Sequence of chain 1.A:
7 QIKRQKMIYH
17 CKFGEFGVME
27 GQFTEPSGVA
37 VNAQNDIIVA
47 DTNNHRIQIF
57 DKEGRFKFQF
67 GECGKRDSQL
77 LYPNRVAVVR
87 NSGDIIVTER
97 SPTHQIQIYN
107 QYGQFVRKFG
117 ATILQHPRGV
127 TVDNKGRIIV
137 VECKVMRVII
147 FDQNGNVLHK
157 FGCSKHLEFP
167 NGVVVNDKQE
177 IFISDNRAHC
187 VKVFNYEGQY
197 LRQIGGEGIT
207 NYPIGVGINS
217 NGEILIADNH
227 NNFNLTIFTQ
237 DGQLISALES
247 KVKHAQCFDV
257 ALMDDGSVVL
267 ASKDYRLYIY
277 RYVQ

Binding-site contacts:
Ligand atom O6 contacts residue MET142 of chain 1.A at 3.4 Å.
Ligand atom O6 contacts residue LYS140 of chain 1.A at 2.8 Å (salt-bridge).
Ligand atom O2' contacts residue ASN182 of chain 1.A at 2.8 Å (h-bond).
Ligand atom O4 contacts residue ASN49 of chain 1.A at 3.2 Å (h-bond).
Ligand atom C1' contacts residue SER97 of chain 1.A at 3.2 Å.
Ligand atom O4 contacts residue CYS253 of chain 1.A at 2.8 Å (h-bond).
Ligand atom OP2 contacts residue ARG124 of chain 1.A at 2.8 Å (salt-bridge).
Ligand atom N1 contacts residue PHE165 of chain 1.A at 3.4 Å.
Ligand atom O6 contacts residue CYS139 of chain 1.A at 3.3 Å.
Ligand atom C5 contacts residue TYR78 of chain 1.A at 3.2 Å (hydrophobic).
Ligand atom C6 contacts residue PHE165 of chain 1.A at 3.2 Å (hydrophobic).
Ligand atom N3 contacts residue ASN225 of chain 1.A at 3.1 Å (h-bond).
Ligand atom N1 contacts residue HIS250 of chain 1.A at 2.9 Å (h-bond).
Ligand atom O2 contacts residue HIS226 of chain 1.A at 3.1 Å.
Ligand atom N3 contacts residue GLU31 of chain 1.A at 3.1 Å (salt-bridge).
Ligand atom C2 contacts residue HIS250 of chain 1.A at 3.4 Å.
Ligand atom O3' contacts residue ARG183 of chain 1.A at 3.2 Å (salt-bridge).
Ligand atom O2 contacts residue TYR78 of chain 1.A at 3.2 Å.
Ligand atom O2' contacts residue TYR208 of chain 1.A at 3.4 Å.
Ligand atom OP1 contacts residue ARG124 of chain 1.A at 3.0 Å (salt-bridge).
Ligand atom N3 contacts residue ASN49 of chain 1.A at 2.8 Å (h-bond).
Ligand atom N1 contacts residue GLU164 of chain 1.A at 2.9 Å (salt-bridge).
Ligand atom OP2 contacts residue LYS140 of chain 1.A at 2.8 Å (salt-bridge).
Ligand atom C2 contacts residue ARG96 of chain 1.A at 3.3 Å.
Ligand atom N7 contacts residue LYS140 of chain 1.A at 3.4 Å.
Ligand atom N3 contacts residue ILE210 of chain 1.A at 3.3 Å.
Ligand atom C4 contacts residue TYR78 of chain 1.A at 3.4 Å (hydrophobic).
Ligand atom N2 contacts residue ASN227 of chain 1.A at 2.8 Å (h-bond).
Ligand atom O2' contacts residue SER97 of chain 1.A at 2.5 Å (h-bond).
Ligand atom N1 contacts residue TYR78 of chain 1.A at 3.3 Å.
Ligand atom C2 contacts residue TYR78 of chain 1.A at 3.3 Å (hydrophobic).
Ligand atom O4 contacts residue GLN252 of chain 1.A at 3.3 Å.
Ligand atom N2 contacts residue HIS250 of chain 1.A at 2.9 Å (h-bond).
Ligand atom O2 contacts residue ASN225 of chain 1.A at 3.2 Å (h-bond).
Ligand atom O2 contacts residue ASN182 of chain 1.A at 3.0 Å (h-bond).
Ligand atom O4' contacts residue ARG96 of chain 1.A at 3.1 Å (salt-bridge).
Ligand atom N3 contacts residue TYR78 of chain 1.A at 3.1 Å.
Ligand atom N1 contacts residue ARG96 of chain 1.A at 3.3 Å (salt-bridge).
Ligand atom O2' contacts residue ARG183 of chain 1.A at 2.8 Å (salt-bridge).
Ligand atom O2 contacts residue ARG96 of chain 1.A at 2.5 Å (salt-bridge).

A small-molecule ligand and the protein it binds are described below.
Small molecule (SMILES): Nc1nc(=O)c2ncn([C@@H]3O[C@H](CO[P](=O)(O)O[C@H]4[C@@H](O)[C@H](n5ccc(=O)[nH]c5=O)O[C@@H]4CO[P](=O)(O)O[C@H]4[C@@H](O)[C@H](n5ccc(=O)[nH]c5=O)O[C@@H]4COP(=O)=O)[C@@H](O[P](=O)(O)OC[C@H]4O[C@@H](n5ccc(=O)[nH]c5=O)[C@H](O)[C@@H]4O[P](=O)(O)OC[C@H]4O[C@@H](n5ccc(=O)[nH]c5=O)[C@H](O)[C@@H]4O[P](=O)(O)OC[C@H]4O[C@@H](n5cnc6c(=O)nc(N)[nH]c65)[C@H](O)[C@@H]4O[P](=O)(O)OC[C@H]4O[C@@H](n5ccc(=O)[nH]c5=O)[C@H](O)[C@@H]4O)[C@H]3O)c2[nH]1